Binding-site contacts:
Ligand atom C1 contacts residue GLU252 of chain 1.B at 3.9 Å.
Ligand atom C3 contacts residue TRP270 of chain 1.B at 3.8 Å (hydrophobic).
Ligand atom O1 contacts residue FE1 of chain 1.I at 2.0 Å.
Ligand atom C2 contacts residue FE1 of chain 1.I at 2.8 Å.
Ligand atom C4 contacts residue THR247 of chain 1.B at 3.6 Å.
Ligand atom O1 contacts residue SER258 of chain 1.B at 2.9 Å (h-bond).
Ligand atom O2 contacts residue FE1 of chain 1.I at 4.0 Å.
Ligand atom O3 contacts residue THR247 of chain 1.B at 2.5 Å (h-bond).
Ligand atom C1 contacts residue FE1 of chain 1.I at 2.7 Å.
Ligand atom O4 contacts residue TYR239 of chain 1.B at 4.1 Å.
Ligand atom C1 contacts residue HIS330 of chain 1.B at 3.9 Å.
Ligand atom C2 contacts residue HIS330 of chain 1.B at 3.9 Å.
Ligand atom C1 contacts residue ASN260 of chain 1.B at 4.1 Å.
Ligand atom C3 contacts residue ASN260 of chain 1.B at 3.6 Å.
Ligand atom O5 contacts residue THR247 of chain 1.B at 4.0 Å.
Ligand atom C4 contacts residue TYR239 of chain 1.B at 3.8 Å (hydrophobic).
Ligand atom O2 contacts residue SER258 of chain 1.B at 3.5 Å (h-bond).
Ligand atom O2 contacts residue TRP270 of chain 1.B at 3.9 Å.
Ligand atom O5 contacts residue HIS250 of chain 1.B at 2.9 Å.
Ligand atom C2 contacts residue HIS250 of chain 1.B at 4.1 Å.
Ligand atom O3 contacts residue LYS241 of chain 1.B at 3.0 Å (salt-bridge).
Ligand atom O4 contacts residue ASN340 of chain 1.B at 3.8 Å.
Ligand atom O2 contacts residue ALA342 of chain 1.B at 3.5 Å.
Ligand atom C1 contacts residue TRP270 of chain 1.B at 4.0 Å (hydrophobic).
Ligand atom C5 contacts residue LYS241 of chain 1.B at 3.3 Å.
Ligand atom O3 contacts residue PHE188 of chain 1.B at 4.0 Å.
Ligand atom O1 contacts residue GLU252 of chain 1.B at 2.8 Å (salt-bridge).
Ligand atom O5 contacts residue FE1 of chain 1.I at 2.1 Å.
Ligand atom C1 contacts residue SER258 of chain 1.B at 3.6 Å.
Ligand atom O5 contacts residue GLU252 of chain 1.B at 4.0 Å.
Ligand atom O2 contacts residue ASN260 of chain 1.B at 3.0 Å (h-bond).
Ligand atom O4 contacts residue LYS241 of chain 1.B at 2.9 Å (salt-bridge).
Ligand atom C5 contacts residue ASN260 of chain 1.B at 3.8 Å.
Ligand atom C3 contacts residue VAL332 of chain 1.B at 3.9 Å (hydrophobic).
Ligand atom O4 contacts residue ASN260 of chain 1.B at 3.0 Å (h-bond).
Ligand atom C5 contacts residue THR247 of chain 1.B at 3.5 Å.
Ligand atom O5 contacts residue HIS330 of chain 1.B at 3.3 Å (h-bond).
Ligand atom O1 contacts residue HIS330 of chain 1.B at 3.2 Å (h-bond).
Ligand atom C2 contacts residue TRP270 of chain 1.B at 4.0 Å (hydrophobic).
Ligand atom C4 contacts residue ASN260 of chain 1.B at 3.8 Å.

Sequence of chain 1.B:
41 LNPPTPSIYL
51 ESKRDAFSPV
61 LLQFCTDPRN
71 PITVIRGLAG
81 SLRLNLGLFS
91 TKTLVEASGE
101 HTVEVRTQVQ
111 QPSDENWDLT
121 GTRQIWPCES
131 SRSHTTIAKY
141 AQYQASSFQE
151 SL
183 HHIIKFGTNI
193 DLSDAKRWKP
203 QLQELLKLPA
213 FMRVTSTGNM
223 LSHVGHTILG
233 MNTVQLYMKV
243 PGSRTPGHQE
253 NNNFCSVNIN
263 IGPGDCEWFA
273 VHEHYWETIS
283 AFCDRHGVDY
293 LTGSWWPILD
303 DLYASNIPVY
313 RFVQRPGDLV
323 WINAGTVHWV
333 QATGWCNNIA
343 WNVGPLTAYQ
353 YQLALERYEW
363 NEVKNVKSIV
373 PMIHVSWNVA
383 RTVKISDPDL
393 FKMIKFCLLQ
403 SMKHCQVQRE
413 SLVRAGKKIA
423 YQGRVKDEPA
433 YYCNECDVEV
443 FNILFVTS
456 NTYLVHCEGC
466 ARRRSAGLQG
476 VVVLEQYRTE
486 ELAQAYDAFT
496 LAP

The protein below binds the small molecule below.
Small molecule (SMILES): O=C(O)CCC(=O)C(=O)O